This small molecule binds to this protein.
Small molecule (SMILES): CC(=O)N[C@H]1[C@H](O[C@H]2[C@H](O)[C@@H](NC(C)=O)CO[C@@H]2CO)O[C@H](CO)[C@@H](O[C@@H]2O[C@H](CO[C@H]3O[C@H](CO)[C@@H](O)[C@H](O[C@H]4O[C@H](CO)[C@@H](O)[C@H](O)[C@@H]4O)[C@@H]3O)[C@@H](O)[C@H](O[C@H]3O[C@H](CO)[C@@H](O)[C@H](O)[C@@H]3O[C@H]3O[C@H](CO)[C@@H](O)[C@H](O)[C@@H]3O)[C@@H]2O)[C@@H]1O

Binding-site contacts:
Ligand atom C4 contacts residue VAL414 of chain 1.C at 4.1 Å (hydrophobic).
Ligand atom O5 contacts residue LYS222 of chain 1.C at 4.2 Å.
Ligand atom C3 contacts residue VAL414 of chain 1.C at 3.5 Å (hydrophobic).
Ligand atom O7 contacts residue VAL414 of chain 1.C at 4.4 Å.
Ligand atom C1 contacts residue ASN232 of chain 1.C at 1.6 Å.
Ligand atom O7 contacts residue ASN232 of chain 1.C at 4.1 Å.
Ligand atom O5 contacts residue NAG1 of chain 1.PA at 3.3 Å.
Ligand atom N2 contacts residue SER415 of chain 1.C at 3.1 Å.
Ligand atom C1 contacts residue VAL414 of chain 1.C at 4.1 Å (hydrophobic).
Ligand atom C5 contacts residue VAL414 of chain 1.C at 4.1 Å (hydrophobic).
Ligand atom N2 contacts residue VAL414 of chain 1.C at 3.9 Å.
Ligand atom C2 contacts residue SER415 of chain 1.C at 4.0 Å.
Ligand atom C2 contacts residue ASN232 of chain 1.C at 2.4 Å.
Ligand atom C6 contacts residue NAG1 of chain 1.PA at 3.5 Å.
Ligand atom C7 contacts residue SER415 of chain 1.C at 3.9 Å.
Ligand atom C5 contacts residue ASN232 of chain 1.C at 3.8 Å.
Ligand atom C2 contacts residue VAL414 of chain 1.C at 4.0 Å (hydrophobic).
Ligand atom C1 contacts residue NAG1 of chain 1.PA at 3.7 Å.
Ligand atom C3 contacts residue ASN232 of chain 1.C at 3.8 Å.
Ligand atom C8 contacts residue ASN346 of chain 1.C at 4.3 Å.
Ligand atom C8 contacts residue LEU231 of chain 1.C at 3.8 Å (hydrophobic).
Ligand atom O6 contacts residue LYS222 of chain 1.C at 3.9 Å.
Ligand atom O3 contacts residue VAL414 of chain 1.C at 4.5 Å.
Ligand atom C8 contacts residue SER415 of chain 1.C at 3.7 Å.
Ligand atom C5 contacts residue NAG1 of chain 1.PA at 3.2 Å.
Ligand atom C7 contacts residue ASN232 of chain 1.C at 3.6 Å.
Ligand atom C8 contacts residue ASN232 of chain 1.C at 4.4 Å.
Ligand atom O7 contacts residue ASN346 of chain 1.C at 4.3 Å.
Ligand atom O4 contacts residue VAL414 of chain 1.C at 4.0 Å.
Ligand atom N2 contacts residue ASN232 of chain 1.C at 2.9 Å (h-bond).
Ligand atom C1 contacts residue SER415 of chain 1.C at 3.9 Å.
Ligand atom C4 contacts residue ASN232 of chain 1.C at 4.3 Å.
Ligand atom O5 contacts residue ASN232 of chain 1.C at 2.5 Å (h-bond).

Sequence of chain 1.C:
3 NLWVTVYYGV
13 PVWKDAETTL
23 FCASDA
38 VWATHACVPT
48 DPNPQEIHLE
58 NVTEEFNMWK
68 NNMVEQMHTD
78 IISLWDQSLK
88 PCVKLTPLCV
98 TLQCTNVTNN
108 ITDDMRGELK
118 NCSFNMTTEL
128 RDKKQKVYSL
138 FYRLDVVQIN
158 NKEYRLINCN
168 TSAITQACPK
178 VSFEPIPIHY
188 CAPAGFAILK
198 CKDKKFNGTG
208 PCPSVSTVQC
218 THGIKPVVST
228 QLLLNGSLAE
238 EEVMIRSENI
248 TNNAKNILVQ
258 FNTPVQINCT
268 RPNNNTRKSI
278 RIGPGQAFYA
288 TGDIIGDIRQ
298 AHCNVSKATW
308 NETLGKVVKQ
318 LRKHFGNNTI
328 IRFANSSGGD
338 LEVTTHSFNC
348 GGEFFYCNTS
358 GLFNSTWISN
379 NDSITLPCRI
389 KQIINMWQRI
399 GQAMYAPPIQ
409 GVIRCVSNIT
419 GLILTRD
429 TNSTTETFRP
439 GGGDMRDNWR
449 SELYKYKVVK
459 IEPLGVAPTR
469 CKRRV